Sequence of chain 1.B:
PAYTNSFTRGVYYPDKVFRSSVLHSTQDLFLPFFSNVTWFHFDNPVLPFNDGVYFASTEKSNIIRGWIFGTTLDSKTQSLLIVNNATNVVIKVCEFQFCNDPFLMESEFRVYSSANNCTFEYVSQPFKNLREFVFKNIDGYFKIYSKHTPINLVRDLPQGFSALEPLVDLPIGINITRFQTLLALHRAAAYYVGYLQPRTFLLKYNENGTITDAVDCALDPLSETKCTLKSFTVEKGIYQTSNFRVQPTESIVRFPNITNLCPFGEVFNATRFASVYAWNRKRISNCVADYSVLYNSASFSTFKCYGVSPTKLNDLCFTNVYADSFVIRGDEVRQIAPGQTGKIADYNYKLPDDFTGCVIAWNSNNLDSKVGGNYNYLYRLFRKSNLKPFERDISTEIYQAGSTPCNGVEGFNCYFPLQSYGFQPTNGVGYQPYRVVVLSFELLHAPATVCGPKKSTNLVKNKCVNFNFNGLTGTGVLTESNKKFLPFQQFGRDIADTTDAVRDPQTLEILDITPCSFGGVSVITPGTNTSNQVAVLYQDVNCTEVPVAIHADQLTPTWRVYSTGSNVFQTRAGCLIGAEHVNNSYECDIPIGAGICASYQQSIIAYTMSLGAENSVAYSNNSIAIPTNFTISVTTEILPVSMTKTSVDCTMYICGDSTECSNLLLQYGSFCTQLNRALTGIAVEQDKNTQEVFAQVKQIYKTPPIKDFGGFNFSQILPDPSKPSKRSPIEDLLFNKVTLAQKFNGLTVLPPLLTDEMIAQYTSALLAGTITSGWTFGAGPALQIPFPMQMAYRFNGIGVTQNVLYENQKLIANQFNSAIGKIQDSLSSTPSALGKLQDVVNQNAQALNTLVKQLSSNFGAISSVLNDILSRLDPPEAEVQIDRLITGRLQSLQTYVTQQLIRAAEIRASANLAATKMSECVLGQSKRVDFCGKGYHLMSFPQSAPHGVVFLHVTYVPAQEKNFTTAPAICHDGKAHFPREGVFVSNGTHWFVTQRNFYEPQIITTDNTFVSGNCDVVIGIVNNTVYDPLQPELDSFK

A small-molecule ligand and the protein it binds are described below.
Small molecule (SMILES): CC(=O)N[C@@H]1[C@@H](O)[C@H](O)[C@@H](CO)O[C@H]1O

Binding-site contacts:
Ligand atom O3 contacts residue ASN125 of chain 1.B at 4.3 Å.
Ligand atom C5 contacts residue ASN122 of chain 1.B at 3.7 Å.
Ligand atom C1 contacts residue ASN125 of chain 1.B at 3.2 Å.
Ligand atom O5 contacts residue ASN122 of chain 1.B at 2.4 Å (h-bond).
Ligand atom O5 contacts residue ASN125 of chain 1.B at 2.7 Å (h-bond).
Ligand atom C1 contacts residue ASN122 of chain 1.B at 1.4 Å.
Ligand atom C6 contacts residue THR124 of chain 1.B at 3.2 Å.
Ligand atom N2 contacts residue VAL127 of chain 1.B at 4.3 Å.
Ligand atom O5 contacts residue THR124 of chain 1.B at 3.7 Å.
Ligand atom C6 contacts residue ASN125 of chain 1.B at 3.4 Å.
Ligand atom O4 contacts residue ASN125 of chain 1.B at 4.0 Å.
Ligand atom N2 contacts residue ASN122 of chain 1.B at 2.8 Å (h-bond).
Ligand atom C2 contacts residue VAL127 of chain 1.B at 4.2 Å (hydrophobic).
Ligand atom C2 contacts residue ASN122 of chain 1.B at 2.5 Å.
Ligand atom C3 contacts residue ASN125 of chain 1.B at 4.0 Å.
Ligand atom C5 contacts residue THR124 of chain 1.B at 3.8 Å.
Ligand atom O6 contacts residue THR124 of chain 1.B at 3.4 Å.
Ligand atom C4 contacts residue ASN122 of chain 1.B at 4.3 Å.
Ligand atom C5 contacts residue ASN125 of chain 1.B at 3.5 Å.
Ligand atom C4 contacts residue ASN125 of chain 1.B at 3.1 Å.
Ligand atom O7 contacts residue ASN122 of chain 1.B at 3.0 Å (h-bond).
Ligand atom C7 contacts residue ASN122 of chain 1.B at 3.3 Å.
Ligand atom C2 contacts residue ASN125 of chain 1.B at 3.5 Å.
Ligand atom C3 contacts residue ASN122 of chain 1.B at 3.8 Å.
Ligand atom O6 contacts residue ASN125 of chain 1.B at 4.5 Å.